Sequence of chain 3.A:
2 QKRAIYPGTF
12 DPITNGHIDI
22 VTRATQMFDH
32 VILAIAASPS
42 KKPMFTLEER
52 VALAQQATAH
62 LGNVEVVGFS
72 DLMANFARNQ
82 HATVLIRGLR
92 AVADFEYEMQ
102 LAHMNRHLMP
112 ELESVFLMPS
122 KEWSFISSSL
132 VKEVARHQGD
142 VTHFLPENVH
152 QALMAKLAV

Sequence of chain 2.A:
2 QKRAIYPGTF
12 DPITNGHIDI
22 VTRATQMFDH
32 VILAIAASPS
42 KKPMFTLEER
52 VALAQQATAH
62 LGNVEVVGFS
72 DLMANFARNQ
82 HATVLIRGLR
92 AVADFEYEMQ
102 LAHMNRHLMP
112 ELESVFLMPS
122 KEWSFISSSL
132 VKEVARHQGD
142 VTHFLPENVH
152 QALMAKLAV

The small molecule below binds the protein below.
Small molecule (SMILES): c1ccc(Cn2cnc3ncccc32)cc1

Binding-site contacts:
Ligand atom N1 contacts residue LEU73 of chain 2.A at 3.6 Å.
Ligand atom C4 contacts residue ARG88 of chain 2.A at 3.9 Å.
Ligand atom N2 contacts residue LEU73 of chain 2.A at 3.6 Å.
Ligand atom C contacts residue GLU134 of chain 3.A at 3.4 Å.
Ligand atom C11 contacts residue GLU134 of chain 3.A at 3.5 Å.
Ligand atom C9 contacts residue LEU102 of chain 2.A at 3.7 Å (hydrophobic).
Ligand atom C7 contacts residue HIS138 of chain 3.A at 3.7 Å.
Ligand atom C6 contacts residue MET74 of chain 2.A at 3.7 Å (hydrophobic).
Ligand atom C5 contacts residue TYR98 of chain 2.A at 3.8 Å (hydrophobic).
Ligand atom C6 contacts residue TYR98 of chain 2.A at 3.7 Å (hydrophobic).
Ligand atom N contacts residue HIS138 of chain 3.A at 3.9 Å.
Ligand atom C12 contacts residue MET74 of chain 2.A at 3.9 Å (hydrophobic).
Ligand atom C5 contacts residue SO41 of chain 2.E at 3.9 Å.
Ligand atom C contacts residue SO41 of chain 2.G at 3.7 Å.
Ligand atom C9 contacts residue VAL135 of chain 3.A at 3.8 Å (hydrophobic).
Ligand atom C4 contacts residue SO41 of chain 2.E at 3.5 Å.
Ligand atom C12 contacts residue GLU134 of chain 3.A at 4.1 Å.
Ligand atom C4 contacts residue MET74 of chain 2.A at 3.7 Å (hydrophobic).
Ligand atom C2 contacts residue MET74 of chain 2.A at 3.9 Å (hydrophobic).
Ligand atom N contacts residue GLU134 of chain 3.A at 3.8 Å.
Ligand atom C7 contacts residue ASP72 of chain 2.A at 3.9 Å.
Ligand atom C5 contacts residue MET74 of chain 2.A at 3.6 Å (hydrophobic).
Ligand atom N contacts residue MET74 of chain 2.A at 4.0 Å.
Ligand atom N1 contacts residue ASP72 of chain 2.A at 4.0 Å.
Ligand atom C10 contacts residue LEU131 of chain 3.A at 4.1 Å (hydrophobic).
Ligand atom C2 contacts residue SER39 of chain 2.A at 4.0 Å.
Ligand atom C11 contacts residue TYR98 of chain 2.A at 4.1 Å (hydrophobic).
Ligand atom C10 contacts residue LEU102 of chain 2.A at 3.5 Å (hydrophobic).
Ligand atom C7 contacts residue MET74 of chain 2.A at 3.7 Å (hydrophobic).
Ligand atom C8 contacts residue MET74 of chain 2.A at 3.9 Å (hydrophobic).
Ligand atom C3 contacts residue ALA37 of chain 2.A at 3.5 Å (hydrophobic).
Ligand atom N1 contacts residue MET74 of chain 2.A at 2.9 Å (h-bond).
Ligand atom C contacts residue HIS138 of chain 3.A at 4.1 Å.
Ligand atom C10 contacts residue GLU134 of chain 3.A at 4.0 Å.
Ligand atom C11 contacts residue LEU102 of chain 2.A at 4.1 Å (hydrophobic).
Ligand atom C2 contacts residue ALA37 of chain 2.A at 3.4 Å (hydrophobic).
Ligand atom C8 contacts residue LEU73 of chain 2.A at 4.1 Å (hydrophobic).
Ligand atom C1 contacts residue MET74 of chain 2.A at 3.8 Å (hydrophobic).
Ligand atom C3 contacts residue MET74 of chain 2.A at 3.8 Å (hydrophobic).
Ligand atom C3 contacts residue SO41 of chain 2.E at 4.1 Å.